Sequence of chain 1.D:
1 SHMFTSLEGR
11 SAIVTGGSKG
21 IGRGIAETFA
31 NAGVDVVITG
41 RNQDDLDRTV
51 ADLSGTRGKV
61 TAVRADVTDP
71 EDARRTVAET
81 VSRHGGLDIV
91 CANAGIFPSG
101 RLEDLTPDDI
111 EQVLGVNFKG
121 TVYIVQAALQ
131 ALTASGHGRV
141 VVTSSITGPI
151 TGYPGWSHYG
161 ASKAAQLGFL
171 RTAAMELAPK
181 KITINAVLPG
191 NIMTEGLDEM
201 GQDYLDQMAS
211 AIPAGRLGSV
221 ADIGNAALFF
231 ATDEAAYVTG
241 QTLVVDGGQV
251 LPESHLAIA

Binding-site contacts:
Ligand atom N contacts residue SER145 of chain 1.D at 3.3 Å (h-bond).
Ligand atom C contacts residue NAP1 of chain 1.CA at 3.5 Å.
Ligand atom C contacts residue THR147 of chain 1.D at 3.9 Å.
Ligand atom CA contacts residue GLU253 of chain 1.B at 3.3 Å.
Ligand atom N contacts residue GLU253 of chain 1.B at 2.8 Å (salt-bridge).
Ligand atom C contacts residue SER145 of chain 1.D at 3.8 Å.
Ligand atom CM contacts residue TRP156 of chain 1.D at 3.6 Å (hydrophobic).
Ligand atom CA contacts residue NAP1 of chain 1.CA at 4.2 Å.
Ligand atom CA contacts residue TYR204 of chain 1.D at 3.6 Å (hydrophobic).
Ligand atom N contacts residue GLY190 of chain 1.D at 2.9 Å (h-bond).
Ligand atom CM contacts residue LEU197 of chain 1.D at 3.8 Å (hydrophobic).
Ligand atom O contacts residue SER145 of chain 1.D at 2.9 Å (h-bond).
Ligand atom N contacts residue ASN191 of chain 1.D at 4.1 Å.
Ligand atom O contacts residue GLY190 of chain 1.D at 4.3 Å.
Ligand atom N contacts residue NAP1 of chain 1.CA at 4.1 Å.
Ligand atom O contacts residue NAP1 of chain 1.CA at 3.0 Å.
Ligand atom CA contacts residue GLY190 of chain 1.D at 3.7 Å.
Ligand atom CA contacts residue THR147 of chain 1.D at 3.2 Å.
Ligand atom O contacts residue TYR159 of chain 1.D at 2.5 Å (h-bond).
Ligand atom C contacts residue TRP156 of chain 1.D at 4.2 Å (hydrophobic).
Ligand atom CA contacts residue ASN191 of chain 1.D at 3.7 Å.
Ligand atom N contacts residue ILE146 of chain 1.D at 4.0 Å.
Ligand atom CM contacts residue NAP1 of chain 1.CA at 4.1 Å.
Ligand atom CM contacts residue PHE97 of chain 1.D at 3.7 Å (hydrophobic).
Ligand atom N contacts residue THR147 of chain 1.D at 2.6 Å (h-bond).
Ligand atom CA contacts residue SER145 of chain 1.D at 4.1 Å.
Ligand atom C contacts residue TYR159 of chain 1.D at 3.3 Å (hydrophobic).
Ligand atom C contacts residue GLY190 of chain 1.D at 4.3 Å.
Ligand atom O contacts residue THR147 of chain 1.D at 3.8 Å.
Ligand atom CM contacts residue TYR159 of chain 1.D at 3.5 Å (hydrophobic).
Ligand atom CA contacts residue TRP156 of chain 1.D at 3.6 Å (hydrophobic).

Sequence of chain 1.B:
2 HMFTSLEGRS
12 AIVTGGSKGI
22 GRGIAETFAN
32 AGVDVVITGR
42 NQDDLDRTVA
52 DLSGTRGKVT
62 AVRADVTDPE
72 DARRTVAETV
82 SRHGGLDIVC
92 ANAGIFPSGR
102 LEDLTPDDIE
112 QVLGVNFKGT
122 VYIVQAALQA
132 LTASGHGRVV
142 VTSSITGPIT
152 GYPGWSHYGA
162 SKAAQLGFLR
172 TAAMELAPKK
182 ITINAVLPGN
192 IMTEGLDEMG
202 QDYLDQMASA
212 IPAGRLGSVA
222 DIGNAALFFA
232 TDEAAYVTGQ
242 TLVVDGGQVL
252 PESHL

A small-molecule ligand and the protein it binds are described below.
Small molecule (SMILES): CC(=O)CN